Sequence of chain 1.A:
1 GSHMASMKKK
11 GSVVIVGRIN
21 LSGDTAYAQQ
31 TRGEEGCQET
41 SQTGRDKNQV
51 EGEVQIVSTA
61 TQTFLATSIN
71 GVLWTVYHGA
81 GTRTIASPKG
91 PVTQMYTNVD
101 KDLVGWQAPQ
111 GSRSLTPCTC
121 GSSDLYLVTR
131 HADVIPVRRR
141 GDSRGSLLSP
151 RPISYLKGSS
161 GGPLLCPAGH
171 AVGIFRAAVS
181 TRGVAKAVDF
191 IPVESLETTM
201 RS

This protein binds this small molecule.
Small molecule (SMILES): CCC[C@H](NC(=O)[C@@H]1[C@H]2CCC[C@H]2CN1C(=O)[C@@H](NC(=O)[C@@H](NC(=O)c1cnccn1)C1CCCCC1)C(C)(C)C)[C@@H](O)C(=O)NC1CC1

Binding-site contacts:
Ligand atom NAA contacts residue SER160 of chain 1.A at 3.7 Å.
Ligand atom CAL contacts residue LEU156 of chain 1.A at 3.6 Å (hydrophobic).
Ligand atom CAI contacts residue HIS78 of chain 1.A at 3.7 Å.
Ligand atom CAP contacts residue GLN62 of chain 1.A at 3.8 Å.
Ligand atom CBE contacts residue HIS78 of chain 1.A at 3.5 Å.
Ligand atom CAO contacts residue THR63 of chain 1.A at 3.2 Å.
Ligand atom CAM contacts residue SER160 of chain 1.A at 2.5 Å.
Ligand atom OBR contacts residue SER160 of chain 1.A at 2.4 Å (h-bond).
Ligand atom CA contacts residue ARG176 of chain 1.A at 3.5 Å.
Ligand atom NAE contacts residue SER160 of chain 1.A at 3.0 Å (h-bond).
Ligand atom CAM contacts residue GLY158 of chain 1.A at 3.6 Å.
Ligand atom OBS contacts residue GLY158 of chain 1.A at 2.7 Å (h-bond).
Ligand atom NAC contacts residue ALA178 of chain 1.A at 2.9 Å (h-bond).
Ligand atom OBW contacts residue ALA178 of chain 1.A at 3.7 Å.
Ligand atom OBT contacts residue ALA178 of chain 1.A at 3.0 Å (h-bond).
Ligand atom NAE contacts residue HIS78 of chain 1.A at 3.5 Å (h-bond).
Ligand atom CAN contacts residue GLY158 of chain 1.A at 3.5 Å.
Ligand atom CBJ contacts residue ARG144 of chain 1.A at 3.4 Å.
Ligand atom OBW contacts residue SER180 of chain 1.A at 2.9 Å (h-bond).
Ligand atom CBE contacts residue ARG176 of chain 1.A at 3.6 Å.
Ligand atom CA contacts residue ALA177 of chain 1.A at 3.8 Å (hydrophobic).
Ligand atom C contacts residue ARG176 of chain 1.A at 3.7 Å.
Ligand atom OBS contacts residue SER159 of chain 1.A at 3.1 Å (h-bond).
Ligand atom CBO contacts residue SER180 of chain 1.A at 3.7 Å.
Ligand atom C contacts residue HIS78 of chain 1.A at 3.7 Å.
Ligand atom CAX contacts residue ALA178 of chain 1.A at 3.6 Å (hydrophobic).
Ligand atom CB contacts residue HIS78 of chain 1.A at 3.5 Å.
Ligand atom NAE contacts residue ARG176 of chain 1.A at 3.0 Å (salt-bridge).
Ligand atom NAF contacts residue SER180 of chain 1.A at 3.1 Å (h-bond).
Ligand atom OBT contacts residue ALA177 of chain 1.A at 3.2 Å.
Ligand atom CAY contacts residue ALA178 of chain 1.A at 3.3 Å (hydrophobic).
Ligand atom CBK contacts residue ARG144 of chain 1.A at 3.4 Å.
Ligand atom CBF contacts residue ARG176 of chain 1.A at 3.7 Å.
Ligand atom CAH contacts residue SER160 of chain 1.A at 2.4 Å.
Ligand atom CAJ contacts residue SER160 of chain 1.A at 2.8 Å.
Ligand atom OBS contacts residue SER160 of chain 1.A at 2.8 Å (h-bond).
Ligand atom CAI contacts residue SER160 of chain 1.A at 1.5 Å.
Ligand atom CBM contacts residue ALA177 of chain 1.A at 3.5 Å (hydrophobic).
Ligand atom CBC contacts residue ALA178 of chain 1.A at 3.6 Å (hydrophobic).
Ligand atom OBR contacts residue HIS78 of chain 1.A at 2.6 Å (h-bond).